The protein below binds the small molecule below.
Small molecule (SMILES): OC[C@H]1O[C@@H](O)[C@H](O)[C@@H](O)[C@@H]1O

Binding-site contacts:
Ligand atom O6 contacts residue PHE183 of chain 1.A at 4.2 Å.
Ligand atom C2 contacts residue ASP57 of chain 1.A at 3.4 Å.
Ligand atom C6 contacts residue ASN182 of chain 1.A at 3.5 Å.
Ligand atom C3 contacts residue ARG186 of chain 1.A at 4.1 Å.
Ligand atom O4 contacts residue ASP184 of chain 1.A at 3.5 Å (salt-bridge).
Ligand atom O3 contacts residue ASP57 of chain 1.A at 4.2 Å.
Ligand atom O6 contacts residue ASN182 of chain 1.A at 3.3 Å (h-bond).
Ligand atom C5 contacts residue ALA59 of chain 1.A at 4.3 Å (hydrophobic).
Ligand atom C1 contacts residue ALA59 of chain 1.A at 3.2 Å (hydrophobic).
Ligand atom C5 contacts residue ASP184 of chain 1.A at 4.2 Å.
Ligand atom O2 contacts residue GLN58 of chain 1.A at 3.8 Å.
Ligand atom O1 contacts residue ALA59 of chain 1.A at 2.7 Å (h-bond).
Ligand atom O5 contacts residue ALA59 of chain 1.A at 3.3 Å (h-bond).
Ligand atom C3 contacts residue ASP57 of chain 1.A at 3.6 Å.
Ligand atom O1 contacts residue ASP57 of chain 1.A at 3.9 Å.
Ligand atom C5 contacts residue PHE183 of chain 1.A at 4.5 Å (hydrophobic).
Ligand atom C1 contacts residue GLN58 of chain 1.A at 4.2 Å.
Ligand atom O3 contacts residue ARG186 of chain 1.A at 4.2 Å.
Ligand atom C6 contacts residue PHE183 of chain 1.A at 3.7 Å (hydrophobic).
Ligand atom O2 contacts residue ASP57 of chain 1.A at 2.7 Å (salt-bridge).
Ligand atom O4 contacts residue ARG186 of chain 1.A at 3.8 Å.
Ligand atom C6 contacts residue ASP184 of chain 1.A at 3.8 Å.
Ligand atom O1 contacts residue GLN58 of chain 1.A at 3.5 Å.
Ligand atom C1 contacts residue ASP57 of chain 1.A at 3.5 Å.

Sequence of chain 1.A:
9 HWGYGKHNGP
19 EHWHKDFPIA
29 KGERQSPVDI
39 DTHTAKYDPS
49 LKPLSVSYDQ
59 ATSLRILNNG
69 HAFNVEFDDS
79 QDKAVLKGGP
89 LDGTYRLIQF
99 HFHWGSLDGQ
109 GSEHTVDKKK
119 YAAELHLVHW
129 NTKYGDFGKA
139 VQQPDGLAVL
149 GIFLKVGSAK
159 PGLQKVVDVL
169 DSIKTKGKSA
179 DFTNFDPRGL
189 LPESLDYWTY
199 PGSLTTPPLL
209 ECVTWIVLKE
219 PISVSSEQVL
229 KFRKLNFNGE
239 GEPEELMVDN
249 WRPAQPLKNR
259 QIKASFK